A protein and the small-molecule ligand that binds it are described below.
Small molecule (SMILES): CC(=O)N[C@@H]1[C@@H](O)[C@H](O)[C@@H](CO)O[C@H]1O

Sequence of chain 1.B:
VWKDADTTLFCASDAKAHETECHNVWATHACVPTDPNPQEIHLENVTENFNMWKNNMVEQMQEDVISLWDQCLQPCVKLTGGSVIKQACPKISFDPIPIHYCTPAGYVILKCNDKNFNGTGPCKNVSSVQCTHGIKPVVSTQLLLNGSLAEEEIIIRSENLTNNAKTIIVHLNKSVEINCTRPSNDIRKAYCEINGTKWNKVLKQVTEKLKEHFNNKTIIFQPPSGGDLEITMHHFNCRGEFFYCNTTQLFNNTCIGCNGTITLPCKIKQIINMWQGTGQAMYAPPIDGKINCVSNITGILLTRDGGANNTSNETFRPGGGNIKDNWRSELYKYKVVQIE

Binding-site contacts:
Ligand atom C7 contacts residue MET240 of chain 1.B at 3.6 Å (hydrophobic).
Ligand atom C1 contacts residue ASN253 of chain 1.B at 1.4 Å.
Ligand atom O5 contacts residue THR255 of chain 1.B at 4.1 Å.
Ligand atom C2 contacts residue ASN253 of chain 1.B at 2.5 Å.
Ligand atom N2 contacts residue ASN253 of chain 1.B at 3.1 Å (h-bond).
Ligand atom C4 contacts residue ASN253 of chain 1.B at 4.2 Å.
Ligand atom C8 contacts residue MET240 of chain 1.B at 3.9 Å (hydrophobic).
Ligand atom O5 contacts residue ASN253 of chain 1.B at 2.4 Å (h-bond).
Ligand atom C7 contacts residue ASN253 of chain 1.B at 3.7 Å.
Ligand atom C1 contacts residue THR255 of chain 1.B at 3.8 Å.
Ligand atom C3 contacts residue ASN253 of chain 1.B at 3.9 Å.
Ligand atom O7 contacts residue MET240 of chain 1.B at 3.0 Å.
Ligand atom C8 contacts residue THR239 of chain 1.B at 3.9 Å.
Ligand atom C5 contacts residue THR255 of chain 1.B at 3.9 Å.
Ligand atom O7 contacts residue ASN253 of chain 1.B at 3.7 Å.
Ligand atom C5 contacts residue ASN253 of chain 1.B at 3.6 Å.